The protein below binds the small molecule below.
Small molecule (SMILES): CC(=O)N[C@@H]1[C@@H](O)[C@H](O)[C@@H](CO)O[C@H]1O

Sequence of chain 3.A:
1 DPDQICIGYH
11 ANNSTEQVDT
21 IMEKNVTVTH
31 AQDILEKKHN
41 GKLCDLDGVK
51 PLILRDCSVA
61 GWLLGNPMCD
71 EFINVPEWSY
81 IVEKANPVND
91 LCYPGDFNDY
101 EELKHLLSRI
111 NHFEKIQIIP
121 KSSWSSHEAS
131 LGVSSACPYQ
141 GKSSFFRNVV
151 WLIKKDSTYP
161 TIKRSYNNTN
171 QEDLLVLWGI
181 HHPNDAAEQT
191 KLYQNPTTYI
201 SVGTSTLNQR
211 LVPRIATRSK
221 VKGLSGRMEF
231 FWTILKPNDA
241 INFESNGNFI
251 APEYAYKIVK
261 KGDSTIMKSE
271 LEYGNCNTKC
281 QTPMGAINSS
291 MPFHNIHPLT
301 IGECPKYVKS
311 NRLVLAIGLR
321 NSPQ

Binding-site contacts:
Ligand atom C2 contacts residue ASN13 of chain 3.A at 2.5 Å.
Ligand atom N2 contacts residue ASN13 of chain 3.A at 3.0 Å (h-bond).
Ligand atom C8 contacts residue ASN13 of chain 3.A at 3.2 Å.
Ligand atom O5 contacts residue ASN13 of chain 3.A at 2.3 Å (h-bond).
Ligand atom C4 contacts residue ASN13 of chain 3.A at 4.2 Å.
Ligand atom C7 contacts residue ASN13 of chain 3.A at 3.3 Å.
Ligand atom C1 contacts residue ASN13 of chain 3.A at 1.4 Å.
Ligand atom O7 contacts residue ASN13 of chain 3.A at 4.2 Å.
Ligand atom C3 contacts residue ASN13 of chain 3.A at 3.8 Å.
Ligand atom C5 contacts residue ASN13 of chain 3.A at 3.6 Å.